Binding-site contacts:
Ligand atom O3 contacts residue MET165 of chain 2.A at 3.2 Å.
Ligand atom F3 contacts residue MET165 of chain 2.A at 3.3 Å.
Ligand atom C3 contacts residue CYS145 of chain 2.A at 1.8 Å (hydrophobic).
Ligand atom O3 contacts residue VAL166 of chain 2.A at 3.0 Å (h-bond).
Ligand atom N1 contacts residue CYS145 of chain 2.A at 2.9 Å (h-bond).
Ligand atom F2 contacts residue LEU167 of chain 2.A at 3.4 Å.
Ligand atom N2 contacts residue PHE140 of chain 2.A at 3.7 Å.
Ligand atom C9 contacts residue HIS164 of chain 2.A at 3.4 Å.
Ligand atom C2 contacts residue CYS145 of chain 2.A at 2.7 Å (hydrophobic).
Ligand atom O1 contacts residue VAL166 of chain 2.A at 3.5 Å.
Ligand atom N2 contacts residue SER1 of chain 1.A at 3.1 Å (h-bond).
Ligand atom O1 contacts residue HIS172 of chain 2.A at 3.5 Å.
Ligand atom C1 contacts residue HIS164 of chain 2.A at 3.6 Å.
Ligand atom C17 contacts residue VAL166 of chain 2.A at 3.4 Å (hydrophobic).
Ligand atom C20 contacts residue HIS41 of chain 2.A at 3.5 Å.
Ligand atom C22 contacts residue VAL166 of chain 2.A at 3.5 Å (hydrophobic).
Ligand atom N2 contacts residue VAL166 of chain 2.A at 3.4 Å.
Ligand atom N5 contacts residue SER144 of chain 2.A at 3.5 Å (h-bond).
Ligand atom C20 contacts residue ASP187 of chain 2.A at 3.6 Å.
Ligand atom N4 contacts residue VAL166 of chain 2.A at 3.0 Å (h-bond).
Ligand atom N5 contacts residue CYS145 of chain 2.A at 2.7 Å (h-bond).
Ligand atom C20 contacts residue MET49 of chain 2.A at 3.7 Å (hydrophobic).
Ligand atom F1 contacts residue VAL166 of chain 2.A at 3.5 Å.
Ligand atom O4 contacts residue GLN189 of chain 2.A at 3.4 Å.
Ligand atom C19 contacts residue ARG188 of chain 2.A at 3.5 Å.
Ligand atom F2 contacts residue MET165 of chain 2.A at 3.0 Å.
Ligand atom C8 contacts residue VAL166 of chain 2.A at 3.5 Å (hydrophobic).
Ligand atom C4 contacts residue CYS145 of chain 2.A at 3.3 Å (hydrophobic).
Ligand atom N5 contacts residue GLY143 of chain 2.A at 3.5 Å (h-bond).
Ligand atom C10 contacts residue GLN189 of chain 2.A at 3.7 Å.
Ligand atom N1 contacts residue HIS164 of chain 2.A at 2.8 Å (h-bond).
Ligand atom O1 contacts residue PHE140 of chain 2.A at 3.6 Å.
Ligand atom F3 contacts residue GLN192 of chain 2.A at 3.2 Å.
Ligand atom C22 contacts residue MET165 of chain 2.A at 3.6 Å (hydrophobic).
Ligand atom F1 contacts residue PRO168 of chain 2.A at 3.6 Å.
Ligand atom F3 contacts residue THR190 of chain 2.A at 3.0 Å.
Ligand atom C6 contacts residue ASN142 of chain 2.A at 3.4 Å.
Ligand atom O1 contacts residue HIS163 of chain 2.A at 2.8 Å (h-bond).
Ligand atom F2 contacts residue VAL166 of chain 2.A at 2.8 Å.
Ligand atom C7 contacts residue ASN142 of chain 2.A at 3.5 Å.

Sequence of chain 1.A:
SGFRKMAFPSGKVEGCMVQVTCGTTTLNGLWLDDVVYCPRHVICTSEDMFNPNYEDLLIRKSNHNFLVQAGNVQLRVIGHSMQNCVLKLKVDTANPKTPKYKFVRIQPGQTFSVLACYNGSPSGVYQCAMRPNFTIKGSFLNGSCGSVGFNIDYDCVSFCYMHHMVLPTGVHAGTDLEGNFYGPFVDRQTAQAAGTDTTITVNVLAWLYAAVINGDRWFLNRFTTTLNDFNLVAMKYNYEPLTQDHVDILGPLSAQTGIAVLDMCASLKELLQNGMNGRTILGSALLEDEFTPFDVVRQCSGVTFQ

A protein and the small-molecule ligand that binds it are described below.
Small molecule (SMILES): [H]/N=C/[C@H](C[C@@H]1CCNC1=O)NC(=O)[C@@H]1[C@@H]2[C@H](CN1C(=O)[C@@H](NC(=O)C(F)(F)F)C(C)(C)C)C2(C)C

Sequence of chain 2.A:
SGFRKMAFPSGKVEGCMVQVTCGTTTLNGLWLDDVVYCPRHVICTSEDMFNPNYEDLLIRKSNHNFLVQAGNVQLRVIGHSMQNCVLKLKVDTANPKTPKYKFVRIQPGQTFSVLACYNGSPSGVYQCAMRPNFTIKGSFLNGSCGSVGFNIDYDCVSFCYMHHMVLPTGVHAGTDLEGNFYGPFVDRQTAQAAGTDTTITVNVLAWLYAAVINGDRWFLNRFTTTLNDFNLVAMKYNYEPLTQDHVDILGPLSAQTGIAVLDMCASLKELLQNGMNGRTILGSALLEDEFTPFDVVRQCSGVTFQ